Sequence of chain 1.B:
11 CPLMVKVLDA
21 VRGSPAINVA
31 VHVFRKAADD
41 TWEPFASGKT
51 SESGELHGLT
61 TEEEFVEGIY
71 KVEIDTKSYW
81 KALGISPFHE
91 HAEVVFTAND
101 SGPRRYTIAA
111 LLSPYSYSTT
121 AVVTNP

Sequence of chain 1.D:
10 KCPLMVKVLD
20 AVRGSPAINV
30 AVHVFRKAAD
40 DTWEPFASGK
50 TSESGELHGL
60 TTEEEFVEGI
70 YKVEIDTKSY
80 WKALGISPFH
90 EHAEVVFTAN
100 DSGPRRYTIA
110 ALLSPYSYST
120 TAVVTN

Binding-site contacts:
Ligand atom CAB contacts residue LEU111 of chain 1.D at 3.9 Å (hydrophobic).
Ligand atom CAN contacts residue LYS16 of chain 1.D at 3.5 Å.
Ligand atom CAM contacts residue LEU18 of chain 1.D at 3.7 Å (hydrophobic).
Ligand atom CAB contacts residue THR120 of chain 1.D at 3.8 Å.
Ligand atom CAC contacts residue MET14 of chain 1.B at 4.0 Å (hydrophobic).
Ligand atom CAM contacts residue LYS16 of chain 1.D at 3.9 Å.
Ligand atom CAA contacts residue LEU111 of chain 1.B at 4.1 Å (hydrophobic).
Ligand atom CAB contacts residue SER118 of chain 1.D at 3.3 Å.
Ligand atom OAE contacts residue LYS16 of chain 1.B at 2.3 Å (salt-bridge).
Ligand atom CAS contacts residue LEU18 of chain 1.D at 4.0 Å (hydrophobic).
Ligand atom CAN contacts residue LYS16 of chain 1.B at 3.4 Å.
Ligand atom OAG contacts residue LEU111 of chain 1.B at 3.8 Å.
Ligand atom CAB contacts residue ALA109 of chain 1.D at 3.7 Å (hydrophobic).
Ligand atom CAH contacts residue LEU18 of chain 1.B at 3.9 Å (hydrophobic).
Ligand atom CAL contacts residue LYS16 of chain 1.B at 3.4 Å.
Ligand atom CAI contacts residue LEU18 of chain 1.D at 3.5 Å (hydrophobic).
Ligand atom CAT contacts residue LEU111 of chain 1.B at 4.0 Å (hydrophobic).
Ligand atom NAW contacts residue THR107 of chain 1.B at 4.1 Å.
Ligand atom CAQ contacts residue LEU111 of chain 1.D at 4.0 Å (hydrophobic).
Ligand atom CAA contacts residue THR120 of chain 1.B at 4.0 Å.
Ligand atom CAB contacts residue THR119 of chain 1.D at 3.9 Å.
Ligand atom CAU contacts residue LYS16 of chain 1.B at 2.6 Å.
Ligand atom OAG contacts residue LEU111 of chain 1.D at 3.5 Å.
Ligand atom CAK contacts residue THR120 of chain 1.D at 3.9 Å.
Ligand atom CAP contacts residue LEU111 of chain 1.D at 3.9 Å (hydrophobic).
Ligand atom CAV contacts residue LYS16 of chain 1.D at 3.4 Å.
Ligand atom CAT contacts residue LEU111 of chain 1.D at 3.8 Å (hydrophobic).
Ligand atom CAK contacts residue ALA109 of chain 1.D at 4.1 Å (hydrophobic).
Ligand atom CAA contacts residue THR119 of chain 1.B at 4.0 Å.
Ligand atom CAA contacts residue LEU111 of chain 1.D at 3.8 Å (hydrophobic).
Ligand atom NAW contacts residue LYS16 of chain 1.D at 3.8 Å.
Ligand atom CAO contacts residue LYS16 of chain 1.B at 1.5 Å.
Ligand atom CAD contacts residue THR107 of chain 1.B at 3.7 Å.
Ligand atom CAA contacts residue SER118 of chain 1.B at 3.4 Å.
Ligand atom CAJ contacts residue THR120 of chain 1.B at 4.0 Å.
Ligand atom CAP contacts residue LEU111 of chain 1.B at 4.0 Å (hydrophobic).
Ligand atom OAG contacts residue SER118 of chain 1.B at 3.3 Å (h-bond).
Ligand atom CAD contacts residue VAL122 of chain 1.B at 3.7 Å (hydrophobic).
Ligand atom OAG contacts residue SER118 of chain 1.D at 3.2 Å (h-bond).
Ligand atom CAU contacts residue LYS16 of chain 1.D at 4.0 Å.

The small molecule below binds the protein below.
Small molecule (SMILES): Cc1cc(/C=C/c2cc(C(=O)O)cc(N(C)C)c2)cc(C)c1O